Binding-site contacts:
Ligand atom N2 contacts residue ASN118 of chain 4.A at 2.9 Å (h-bond).
Ligand atom C5 contacts residue ASN118 of chain 4.A at 3.6 Å.
Ligand atom O6 contacts residue THR120 of chain 4.A at 3.6 Å (h-bond).
Ligand atom C8 contacts residue ASN118 of chain 4.A at 3.7 Å.
Ligand atom C5 contacts residue THR120 of chain 4.A at 4.2 Å.
Ligand atom C1 contacts residue SER66 of chain 4.A at 4.5 Å.
Ligand atom O5 contacts residue THR120 of chain 4.A at 3.4 Å (h-bond).
Ligand atom O5 contacts residue PHE119 of chain 4.A at 3.9 Å.
Ligand atom N2 contacts residue TYR90 of chain 4.A at 4.4 Å.
Ligand atom C1 contacts residue THR89 of chain 4.A at 4.2 Å.
Ligand atom O6 contacts residue ASN118 of chain 4.A at 4.2 Å.
Ligand atom C7 contacts residue ASN118 of chain 4.A at 3.8 Å.
Ligand atom C4 contacts residue ASN118 of chain 4.A at 4.2 Å.
Ligand atom C1 contacts residue ASN118 of chain 4.A at 1.4 Å.
Ligand atom O5 contacts residue THR89 of chain 4.A at 4.5 Å.
Ligand atom C6 contacts residue PHE119 of chain 4.A at 4.0 Å (hydrophobic).
Ligand atom O6 contacts residue PHE119 of chain 4.A at 2.8 Å (h-bond).
Ligand atom C8 contacts residue ASP67 of chain 4.A at 3.7 Å.
Ligand atom O6 contacts residue THR89 of chain 4.A at 3.9 Å.
Ligand atom O5 contacts residue ASN118 of chain 4.A at 2.4 Å (h-bond).
Ligand atom C3 contacts residue ASN118 of chain 4.A at 3.8 Å.
Ligand atom C2 contacts residue ASN118 of chain 4.A at 2.5 Å.
Ligand atom C6 contacts residue THR120 of chain 4.A at 3.8 Å.
Ligand atom C8 contacts residue SER66 of chain 4.A at 3.6 Å.

Sequence of chain 4.A:
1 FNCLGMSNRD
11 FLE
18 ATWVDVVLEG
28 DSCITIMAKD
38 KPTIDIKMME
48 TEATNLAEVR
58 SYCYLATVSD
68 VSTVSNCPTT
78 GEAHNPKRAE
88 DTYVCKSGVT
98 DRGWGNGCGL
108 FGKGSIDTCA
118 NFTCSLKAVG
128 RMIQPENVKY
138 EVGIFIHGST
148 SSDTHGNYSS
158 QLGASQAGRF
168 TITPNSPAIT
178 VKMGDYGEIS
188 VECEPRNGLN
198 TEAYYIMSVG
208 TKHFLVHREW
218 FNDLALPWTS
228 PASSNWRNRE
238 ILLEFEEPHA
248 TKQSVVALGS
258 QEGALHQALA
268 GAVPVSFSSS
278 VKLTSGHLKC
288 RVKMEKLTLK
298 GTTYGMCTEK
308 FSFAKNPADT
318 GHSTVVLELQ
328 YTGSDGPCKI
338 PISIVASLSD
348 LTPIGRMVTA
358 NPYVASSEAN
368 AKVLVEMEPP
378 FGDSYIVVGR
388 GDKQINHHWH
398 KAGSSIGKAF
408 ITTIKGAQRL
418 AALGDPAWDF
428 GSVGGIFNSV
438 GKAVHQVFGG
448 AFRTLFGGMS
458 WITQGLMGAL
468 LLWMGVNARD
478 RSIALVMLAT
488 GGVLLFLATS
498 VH

The protein below binds the small molecule below.
Small molecule (SMILES): CC(=O)N[C@@H]1[C@@H](O)[C@H](O)[C@@H](CO)O[C@H]1O